Sequence of chain 10.A:
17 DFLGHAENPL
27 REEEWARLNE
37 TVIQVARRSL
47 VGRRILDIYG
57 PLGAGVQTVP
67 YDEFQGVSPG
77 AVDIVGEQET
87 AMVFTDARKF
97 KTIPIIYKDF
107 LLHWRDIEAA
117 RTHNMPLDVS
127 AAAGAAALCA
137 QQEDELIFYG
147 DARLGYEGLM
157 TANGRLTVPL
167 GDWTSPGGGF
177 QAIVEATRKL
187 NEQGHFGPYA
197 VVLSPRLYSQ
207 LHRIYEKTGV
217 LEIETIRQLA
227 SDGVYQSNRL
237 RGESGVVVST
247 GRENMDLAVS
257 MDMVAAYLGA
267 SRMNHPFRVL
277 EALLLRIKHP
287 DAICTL

Binding-site contacts:
Ligand atom CD2 contacts residue ARG43 of chain 10.A at 3.7 Å.
Ligand atom CD contacts residue ARG50 of chain 10.A at 3.6 Å.
Ligand atom NH2 contacts residue ARG50 of chain 10.A at 3.3 Å (salt-bridge).
Ligand atom CB contacts residue ILE39 of chain 10.A at 3.6 Å (hydrophobic).
Ligand atom CB contacts residue ARG49 of chain 10.A at 3.5 Å.
Ligand atom C contacts residue ASP258 of chain 10.A at 3.6 Å.
Ligand atom CA contacts residue ASP258 of chain 10.A at 3.5 Å.
Ligand atom C contacts residue ASP258 of chain 10.A at 3.7 Å.
Ligand atom C contacts residue ARG49 of chain 10.A at 3.4 Å.
Ligand atom CA contacts residue ASP258 of chain 10.A at 3.7 Å.
Ligand atom CG2 contacts residue ALA42 of chain 10.A at 3.7 Å (hydrophobic).
Ligand atom N contacts residue ASP258 of chain 10.A at 2.9 Å (salt-bridge).
Ligand atom NH1 contacts residue ASP228 of chain 10.A at 2.7 Å (salt-bridge).
Ligand atom CD2 contacts residue ASP258 of chain 10.A at 3.5 Å.
Ligand atom O contacts residue ARG50 of chain 10.A at 3.6 Å.
Ligand atom CB contacts residue MET259 of chain 10.A at 3.8 Å (hydrophobic).
Ligand atom CB contacts residue ASP258 of chain 10.A at 3.5 Å.
Ligand atom OG1 contacts residue ILE39 of chain 10.A at 3.5 Å.
Ligand atom O contacts residue ARG43 of chain 10.A at 3.1 Å (salt-bridge).
Ligand atom CA contacts residue ARG49 of chain 10.A at 3.5 Å.
Ligand atom CA contacts residue ASP258 of chain 10.A at 3.7 Å.
Ligand atom CD contacts residue LEU52 of chain 10.A at 3.5 Å (hydrophobic).
Ligand atom N contacts residue ASP258 of chain 10.A at 2.8 Å (salt-bridge).
Ligand atom O contacts residue ARG49 of chain 10.A at 3.1 Å (salt-bridge).
Ligand atom NE contacts residue ASP53 of chain 10.A at 3.7 Å.
Ligand atom N contacts residue ARG49 of chain 10.A at 3.6 Å.
Ligand atom O contacts residue ILE39 of chain 10.A at 3.6 Å.
Ligand atom OG1 contacts residue MET259 of chain 10.A at 2.8 Å (h-bond).
Ligand atom O contacts residue ARG43 of chain 10.A at 3.0 Å (salt-bridge).
Ligand atom CB contacts residue ASP258 of chain 10.A at 3.7 Å.
Ligand atom C contacts residue ILE39 of chain 10.A at 3.6 Å (hydrophobic).
Ligand atom N contacts residue ASP258 of chain 10.A at 3.0 Å (salt-bridge).
Ligand atom N contacts residue ILE39 of chain 10.A at 3.7 Å.
Ligand atom CG2 contacts residue MET259 of chain 10.A at 3.7 Å (hydrophobic).
Ligand atom CB contacts residue ARG50 of chain 10.A at 3.7 Å.
Ligand atom N contacts residue ARG49 of chain 10.A at 3.0 Å (salt-bridge).
Ligand atom OG1 contacts residue ASP258 of chain 10.A at 3.3 Å.
Ligand atom CA contacts residue ARG50 of chain 10.A at 3.5 Å.
Ligand atom NH1 contacts residue THR246 of chain 10.A at 3.0 Å (h-bond).
Ligand atom N contacts residue ARG49 of chain 10.A at 3.6 Å.

This small molecule binds to this protein.
Small molecule (SMILES): CC(C)C[C@H](NC(=O)CN)C(=O)N[C@H](C(=O)N[C@H](C(=O)NCC(=O)N[C@@H](CO)C(=O)N[C@@H](CC(C)C)C(=O)N[C@@H](CCCN=C(N)N)C(=O)NCC=O)C(C)C)[C@@H](C)O